A small-molecule ligand and the protein it binds are described below.
Small molecule (SMILES): Cc1cc(CCCOc2c(C)cc(-c3coc(C)n3)cc2C)on1

Sequence of chain 8.C:
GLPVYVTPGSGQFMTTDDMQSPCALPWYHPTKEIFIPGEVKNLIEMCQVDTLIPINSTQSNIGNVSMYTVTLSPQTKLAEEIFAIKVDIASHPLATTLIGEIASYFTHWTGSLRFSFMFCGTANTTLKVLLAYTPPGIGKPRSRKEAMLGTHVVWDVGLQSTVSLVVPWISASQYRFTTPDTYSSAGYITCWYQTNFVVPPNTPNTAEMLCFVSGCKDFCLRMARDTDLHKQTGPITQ

Binding-site contacts:
Ligand atom CM6 contacts residue TYR144 of chain 8.A at 3.7 Å (hydrophobic).
Ligand atom C5B contacts residue LEU181 of chain 8.A at 3.3 Å (hydrophobic).
Ligand atom CM2 contacts residue ILE236 of chain 8.A at 4.0 Å (hydrophobic).
Ligand atom C1B contacts residue ILE98 of chain 8.A at 3.6 Å (hydrophobic).
Ligand atom C1A contacts residue TYR144 of chain 8.A at 3.1 Å (hydrophobic).
Ligand atom N3A contacts residue LEU217 of chain 8.A at 3.4 Å.
Ligand atom N2 contacts residue LEU100 of chain 8.A at 3.8 Å.
Ligand atom C2B contacts residue ILE122 of chain 8.A at 3.9 Å (hydrophobic).
Ligand atom C5B contacts residue TYR144 of chain 8.A at 3.6 Å (hydrophobic).
Ligand atom O1B contacts residue ILE98 of chain 8.A at 2.9 Å.
Ligand atom C2A contacts residue TYR144 of chain 8.A at 3.7 Å (hydrophobic).
Ligand atom C1B contacts residue LEU181 of chain 8.A at 3.8 Å (hydrophobic).
Ligand atom N2 contacts residue MET214 of chain 8.A at 3.8 Å.
Ligand atom O1 contacts residue MET214 of chain 8.A at 3.2 Å.
Ligand atom C6B contacts residue LEU181 of chain 8.A at 3.3 Å (hydrophobic).
Ligand atom CM4 contacts residue PHE179 of chain 8.A at 3.9 Å (hydrophobic).
Ligand atom C1C contacts residue MET214 of chain 8.A at 3.7 Å (hydrophobic).
Ligand atom C4B contacts residue PHE179 of chain 8.A at 3.9 Å (hydrophobic).
Ligand atom C4A contacts residue PHE179 of chain 8.A at 3.3 Å (hydrophobic).
Ligand atom C2A contacts residue PHE179 of chain 8.A at 3.3 Å (hydrophobic).
Ligand atom C3 contacts residue LEU100 of chain 8.A at 3.9 Å (hydrophobic).
Ligand atom C5 contacts residue MET214 of chain 8.A at 3.6 Å (hydrophobic).
Ligand atom O5A contacts residue TYR144 of chain 8.A at 3.1 Å.
Ligand atom C4A contacts residue TYR144 of chain 8.A at 3.8 Å (hydrophobic).
Ligand atom C2B contacts residue ILE98 of chain 8.A at 3.9 Å (hydrophobic).
Ligand atom O5A contacts residue PHE179 of chain 8.A at 3.7 Å.
Ligand atom O5A contacts residue ALA166 of chain 8.A at 3.9 Å.
Ligand atom CM6 contacts residue LEU184 of chain 8.A at 3.4 Å (hydrophobic).
Ligand atom C6B contacts residue ILE98 of chain 8.A at 3.6 Å (hydrophobic).
Ligand atom N3A contacts residue PHE179 of chain 8.A at 3.0 Å.
Ligand atom CM4 contacts residue TYR142 of chain 8.A at 3.1 Å (hydrophobic).
Ligand atom CM6 contacts residue LEU181 of chain 8.A at 3.7 Å (hydrophobic).
Ligand atom C1A contacts residue PHE179 of chain 8.A at 3.5 Å (hydrophobic).
Ligand atom C2C contacts residue ILE98 of chain 8.A at 4.0 Å (hydrophobic).
Ligand atom CM2 contacts residue ILE122 of chain 8.A at 3.7 Å (hydrophobic).
Ligand atom O1 contacts residue LEU100 of chain 8.A at 4.0 Å.
Ligand atom CM3 contacts residue TYR190 of chain 8.A at 3.9 Å (hydrophobic).
Ligand atom CM4 contacts residue VAL168 of chain 8.A at 3.5 Å (hydrophobic).
Ligand atom C4B contacts residue LEU181 of chain 8.A at 3.8 Å (hydrophobic).
Ligand atom C4 contacts residue TYR190 of chain 8.A at 3.8 Å (hydrophobic).

Sequence of chain 8.A:
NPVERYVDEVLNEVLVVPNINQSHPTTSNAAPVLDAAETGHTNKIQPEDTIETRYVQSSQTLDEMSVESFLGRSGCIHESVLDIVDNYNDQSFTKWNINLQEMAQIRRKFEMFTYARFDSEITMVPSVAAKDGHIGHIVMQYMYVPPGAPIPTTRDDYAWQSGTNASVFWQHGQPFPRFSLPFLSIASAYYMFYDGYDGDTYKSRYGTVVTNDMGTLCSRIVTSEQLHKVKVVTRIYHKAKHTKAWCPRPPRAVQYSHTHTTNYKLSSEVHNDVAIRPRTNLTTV